Binding-site contacts:
Ligand atom N2 contacts residue ASN603 of chain 1.A at 2.9 Å (h-bond).
Ligand atom C5 contacts residue ASN603 of chain 1.A at 3.7 Å.
Ligand atom O6 contacts residue ASN603 of chain 1.A at 4.3 Å.
Ligand atom O7 contacts residue ASN603 of chain 1.A at 3.3 Å (h-bond).
Ligand atom O5 contacts residue ASN603 of chain 1.A at 2.4 Å (h-bond).
Ligand atom C8 contacts residue ASN603 of chain 1.A at 3.8 Å.
Ligand atom C3 contacts residue ASN603 of chain 1.A at 3.8 Å.
Ligand atom C1 contacts residue ASN603 of chain 1.A at 1.4 Å.
Ligand atom C2 contacts residue ASN603 of chain 1.A at 2.5 Å.
Ligand atom C4 contacts residue ASN603 of chain 1.A at 4.2 Å.
Ligand atom C7 contacts residue ASN603 of chain 1.A at 3.3 Å.

A small-molecule ligand and the protein it binds are described below.
Small molecule (SMILES): CC(=O)N[C@@H]1[C@@H](O)[C@H](O)[C@@H](CO)O[C@H]1O

Sequence of chain 1.A:
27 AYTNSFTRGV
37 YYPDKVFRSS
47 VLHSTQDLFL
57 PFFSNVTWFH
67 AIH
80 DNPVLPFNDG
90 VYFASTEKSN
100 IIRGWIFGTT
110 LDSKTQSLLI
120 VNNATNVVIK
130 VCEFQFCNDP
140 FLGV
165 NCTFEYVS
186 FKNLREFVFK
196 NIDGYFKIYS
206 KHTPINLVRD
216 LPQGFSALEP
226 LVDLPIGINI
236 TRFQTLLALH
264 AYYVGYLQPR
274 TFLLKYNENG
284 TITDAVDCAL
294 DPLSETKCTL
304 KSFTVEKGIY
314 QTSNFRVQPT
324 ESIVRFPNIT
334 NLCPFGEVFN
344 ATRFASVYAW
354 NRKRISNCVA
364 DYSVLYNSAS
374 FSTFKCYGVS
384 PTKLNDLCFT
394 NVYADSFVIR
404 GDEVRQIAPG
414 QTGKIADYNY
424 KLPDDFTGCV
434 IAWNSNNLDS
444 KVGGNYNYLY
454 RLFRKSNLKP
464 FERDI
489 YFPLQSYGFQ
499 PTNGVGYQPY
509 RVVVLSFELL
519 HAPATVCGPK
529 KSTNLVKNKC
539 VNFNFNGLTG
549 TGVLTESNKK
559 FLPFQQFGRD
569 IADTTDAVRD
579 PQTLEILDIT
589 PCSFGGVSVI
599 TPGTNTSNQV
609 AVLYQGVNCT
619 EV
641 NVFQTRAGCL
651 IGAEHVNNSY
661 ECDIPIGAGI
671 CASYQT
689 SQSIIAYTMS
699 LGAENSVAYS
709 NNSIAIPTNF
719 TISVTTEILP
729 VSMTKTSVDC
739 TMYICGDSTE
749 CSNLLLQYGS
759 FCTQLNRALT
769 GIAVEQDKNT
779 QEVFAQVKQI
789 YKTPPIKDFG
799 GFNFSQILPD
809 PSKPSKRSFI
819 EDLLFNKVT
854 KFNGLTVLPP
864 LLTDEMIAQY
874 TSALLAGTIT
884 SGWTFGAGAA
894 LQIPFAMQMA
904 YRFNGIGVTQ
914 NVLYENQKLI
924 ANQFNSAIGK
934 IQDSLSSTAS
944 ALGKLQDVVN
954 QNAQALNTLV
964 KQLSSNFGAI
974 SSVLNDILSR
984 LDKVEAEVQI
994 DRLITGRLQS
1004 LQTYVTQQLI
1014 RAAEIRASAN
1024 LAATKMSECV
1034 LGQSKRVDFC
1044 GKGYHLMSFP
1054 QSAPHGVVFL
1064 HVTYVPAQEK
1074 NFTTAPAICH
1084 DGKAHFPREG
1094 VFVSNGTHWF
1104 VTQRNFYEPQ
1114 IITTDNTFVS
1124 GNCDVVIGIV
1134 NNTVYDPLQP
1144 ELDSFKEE